Binding-site contacts:
Ligand atom C5 contacts residue ASN49 of chain 1.A at 3.7 Å.
Ligand atom C1 contacts residue TYR50 of chain 1.A at 4.0 Å (hydrophobic).
Ligand atom C2 contacts residue ASN49 of chain 1.A at 2.5 Å.
Ligand atom O5 contacts residue ASN49 of chain 1.A at 2.4 Å (h-bond).
Ligand atom C3 contacts residue ASN49 of chain 1.A at 3.8 Å.
Ligand atom O7 contacts residue ASN49 of chain 1.A at 3.7 Å.
Ligand atom C1 contacts residue ASN49 of chain 1.A at 1.4 Å.
Ligand atom C4 contacts residue ASN49 of chain 1.A at 4.2 Å.
Ligand atom N2 contacts residue ASN49 of chain 1.A at 3.0 Å (h-bond).
Ligand atom C7 contacts residue ASN49 of chain 1.A at 3.5 Å.

This small molecule binds to this protein.
Small molecule (SMILES): CC(=O)N[C@@H]1[C@@H](O)[C@H](O)[C@@H](CO)O[C@H]1O

Sequence of chain 1.A:
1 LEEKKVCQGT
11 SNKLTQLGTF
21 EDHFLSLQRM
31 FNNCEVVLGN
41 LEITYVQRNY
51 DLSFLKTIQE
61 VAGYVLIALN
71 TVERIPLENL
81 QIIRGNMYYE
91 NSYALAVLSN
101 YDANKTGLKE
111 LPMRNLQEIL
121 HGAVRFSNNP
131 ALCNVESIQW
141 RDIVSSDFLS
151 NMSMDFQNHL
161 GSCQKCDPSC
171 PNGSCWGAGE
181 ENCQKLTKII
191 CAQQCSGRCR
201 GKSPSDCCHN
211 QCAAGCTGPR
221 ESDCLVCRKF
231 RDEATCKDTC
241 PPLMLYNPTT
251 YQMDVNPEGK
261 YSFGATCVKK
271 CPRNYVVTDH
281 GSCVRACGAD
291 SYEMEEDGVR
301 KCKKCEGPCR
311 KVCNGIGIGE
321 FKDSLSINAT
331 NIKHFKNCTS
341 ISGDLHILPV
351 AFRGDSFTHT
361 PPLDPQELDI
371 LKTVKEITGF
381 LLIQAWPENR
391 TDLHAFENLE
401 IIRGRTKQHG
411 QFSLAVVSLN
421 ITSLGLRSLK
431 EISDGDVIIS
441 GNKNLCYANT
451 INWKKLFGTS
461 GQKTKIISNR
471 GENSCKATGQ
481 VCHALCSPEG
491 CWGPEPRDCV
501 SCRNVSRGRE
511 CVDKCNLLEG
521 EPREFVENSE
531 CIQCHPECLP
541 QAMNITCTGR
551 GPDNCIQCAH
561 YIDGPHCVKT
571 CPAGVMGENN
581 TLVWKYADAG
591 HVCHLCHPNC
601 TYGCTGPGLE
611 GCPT